The protein below binds the small molecule below.
Small molecule (SMILES): CCC(=O)NC1CCC(N2C(=O)N(c3ccccc3Cl)Cc3cnc(Nc4ccc(N5CCN(C)CC5)c(C)c4)nc32)CC1

Sequence of chain 1.A:
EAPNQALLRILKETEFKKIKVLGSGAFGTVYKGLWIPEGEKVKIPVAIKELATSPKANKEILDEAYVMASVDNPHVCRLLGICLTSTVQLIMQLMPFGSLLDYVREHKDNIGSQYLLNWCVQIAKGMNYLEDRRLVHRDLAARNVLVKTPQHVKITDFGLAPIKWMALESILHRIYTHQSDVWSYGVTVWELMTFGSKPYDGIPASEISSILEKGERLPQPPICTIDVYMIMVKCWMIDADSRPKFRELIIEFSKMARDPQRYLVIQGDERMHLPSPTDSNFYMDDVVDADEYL

Binding-site contacts:
Ligand atom CAN contacts residue GLY105 of chain 1.A at 3.5 Å.
Ligand atom CAI contacts residue LYS54 of chain 1.A at 3.7 Å.
Ligand atom CL1 contacts residue MET99 of chain 1.A at 3.8 Å.
Ligand atom CAI contacts residue MET75 of chain 1.A at 3.9 Å (hydrophobic).
Ligand atom CBG contacts residue GLY105 of chain 1.A at 3.6 Å.
Ligand atom C5 contacts residue ALA52 of chain 1.A at 3.6 Å (hydrophobic).
Ligand atom CAV contacts residue LEU27 of chain 1.A at 3.8 Å (hydrophobic).
Ligand atom N1 contacts residue LEU101 of chain 1.A at 3.8 Å.
Ligand atom CAG contacts residue MET75 of chain 1.A at 3.3 Å (hydrophobic).
Ligand atom CBE contacts residue GLY105 of chain 1.A at 3.8 Å.
Ligand atom CAG contacts residue GLU71 of chain 1.A at 3.2 Å.
Ligand atom CAR contacts residue VAL35 of chain 1.A at 3.6 Å (hydrophobic).
Ligand atom CAN contacts residue MET102 of chain 1.A at 3.4 Å (hydrophobic).
Ligand atom CBG contacts residue MET102 of chain 1.A at 3.4 Å (hydrophobic).
Ligand atom CAN contacts residue LEU27 of chain 1.A at 3.7 Å (hydrophobic).
Ligand atom CL1 contacts residue VAL35 of chain 1.A at 3.8 Å.
Ligand atom C2 contacts residue MET102 of chain 1.A at 3.5 Å (hydrophobic).
Ligand atom CAH contacts residue GLU71 of chain 1.A at 2.9 Å.
Ligand atom CBE contacts residue LEU27 of chain 1.A at 3.6 Å (hydrophobic).
Ligand atom C6 contacts residue GLN100 of chain 1.A at 3.5 Å.
Ligand atom CAN contacts residue PRO103 of chain 1.A at 3.5 Å (hydrophobic).
Ligand atom CAI contacts residue MET99 of chain 1.A at 3.5 Å (hydrophobic).
Ligand atom OAD contacts residue GLY28 of chain 1.A at 3.6 Å.
Ligand atom CAH contacts residue MET75 of chain 1.A at 3.7 Å (hydrophobic).
Ligand atom N1 contacts residue MET102 of chain 1.A at 2.8 Å (h-bond).
Ligand atom CBF contacts residue MET99 of chain 1.A at 3.5 Å (hydrophobic).
Ligand atom CBJ contacts residue LEU27 of chain 1.A at 3.7 Å (hydrophobic).
Ligand atom CAI contacts residue LEU97 of chain 1.A at 3.8 Å (hydrophobic).
Ligand atom CL1 contacts residue LYS54 of chain 1.A at 3.8 Å.
Ligand atom CAL contacts residue LEU27 of chain 1.A at 3.9 Å (hydrophobic).
Ligand atom CAB contacts residue PRO103 of chain 1.A at 3.6 Å (hydrophobic).
Ligand atom CBG contacts residue LEU27 of chain 1.A at 3.9 Å (hydrophobic).
Ligand atom C5 contacts residue LEU153 of chain 1.A at 3.8 Å (hydrophobic).
Ligand atom C6 contacts residue MET102 of chain 1.A at 3.4 Å (hydrophobic).
Ligand atom C6 contacts residue ALA52 of chain 1.A at 3.5 Å (hydrophobic).
Ligand atom CAX contacts residue MET99 of chain 1.A at 3.5 Å (hydrophobic).
Ligand atom CAG contacts residue LYS54 of chain 1.A at 3.8 Å.
Ligand atom CL1 contacts residue ALA52 of chain 1.A at 3.5 Å.
Ligand atom CAX contacts residue ALA52 of chain 1.A at 3.9 Å (hydrophobic).
Ligand atom NBA contacts residue MET102 of chain 1.A at 2.5 Å (h-bond).